Binding-site contacts:
Ligand atom C contacts residue TYR162 of chain 1.B at 3.7 Å (hydrophobic).
Ligand atom CE contacts residue ASN153 of chain 1.B at 3.6 Å.
Ligand atom CE contacts residue SER136 of chain 1.B at 3.2 Å.
Ligand atom N1 contacts residue VAL156 of chain 1.B at 3.7 Å.
Ligand atom CG contacts residue TYR131 of chain 1.B at 3.6 Å (hydrophobic).
Ligand atom NZ contacts residue ASN153 of chain 1.B at 2.8 Å (h-bond).
Ligand atom O contacts residue GLY152 of chain 1.B at 3.5 Å (h-bond).
Ligand atom NZ contacts residue ASP40 of chain 1.A at 3.4 Å (salt-bridge).
Ligand atom CA contacts residue GLY152 of chain 1.B at 3.3 Å.
Ligand atom NZ contacts residue GLY39 of chain 1.A at 3.0 Å (h-bond).
Ligand atom CD contacts residue HIS52 of chain 1.B at 3.7 Å.
Ligand atom CD contacts residue TYR162 of chain 1.B at 3.7 Å (hydrophobic).
Ligand atom N contacts residue TYR162 of chain 1.B at 3.6 Å.
Ligand atom NZ contacts residue ASP76 of chain 1.B at 3.7 Å.
Ligand atom N contacts residue ASP130 of chain 1.B at 2.8 Å (salt-bridge).
Ligand atom C2 contacts residue TYR162 of chain 1.B at 3.7 Å (hydrophobic).
Ligand atom NZ contacts residue PHE41 of chain 1.A at 2.8 Å (h-bond).
Ligand atom CE contacts residue PHE41 of chain 1.A at 3.5 Å (hydrophobic).
Ligand atom CB contacts residue GLY154 of chain 1.B at 3.3 Å.
Ligand atom O contacts residue TYR162 of chain 1.B at 2.8 Å (h-bond).
Ligand atom CB contacts residue ASP130 of chain 1.B at 3.5 Å.
Ligand atom N2 contacts residue ASP130 of chain 1.B at 2.9 Å (salt-bridge).
Ligand atom C contacts residue GLY152 of chain 1.B at 3.5 Å.
Ligand atom O contacts residue GLY154 of chain 1.B at 3.2 Å (h-bond).
Ligand atom CD contacts residue ASN153 of chain 1.B at 3.6 Å.
Ligand atom CD contacts residue GLY154 of chain 1.B at 3.6 Å.
Ligand atom CB contacts residue HIS52 of chain 1.B at 3.6 Å.
Ligand atom CE contacts residue ASP40 of chain 1.A at 3.6 Å.
Ligand atom CB contacts residue ALA133 of chain 1.B at 3.6 Å (hydrophobic).
Ligand atom N contacts residue ALA133 of chain 1.B at 3.6 Å.
Ligand atom CA contacts residue ASP130 of chain 1.B at 3.7 Å.
Ligand atom CD contacts residue TYR131 of chain 1.B at 3.4 Å (hydrophobic).
Ligand atom NZ contacts residue TYR162 of chain 1.B at 3.6 Å (h-bond).
Ligand atom CD contacts residue PHE41 of chain 1.A at 3.6 Å (hydrophobic).
Ligand atom NZ contacts residue GLY152 of chain 1.B at 2.8 Å (h-bond).
Ligand atom NZ contacts residue SER136 of chain 1.B at 3.3 Å (h-bond).
Ligand atom N2 contacts residue TYR162 of chain 1.B at 3.7 Å.
Ligand atom N2 contacts residue GLY160 of chain 1.B at 3.6 Å.
Ligand atom C2 contacts residue ASP130 of chain 1.B at 3.7 Å.
Ligand atom CB contacts residue TYR131 of chain 1.B at 3.3 Å (hydrophobic).

Sequence of chain 1.B:
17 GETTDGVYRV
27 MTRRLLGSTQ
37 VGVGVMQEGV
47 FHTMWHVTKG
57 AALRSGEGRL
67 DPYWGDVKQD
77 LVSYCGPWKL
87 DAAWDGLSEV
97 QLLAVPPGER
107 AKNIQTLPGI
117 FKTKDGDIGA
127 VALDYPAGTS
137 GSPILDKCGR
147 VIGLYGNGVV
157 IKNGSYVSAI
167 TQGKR

The small molecule below binds the protein below.
Small molecule (SMILES): NCCCC[C@@H]1NC(=O)[C@H](CCCCN)NC(=O)[C@@H](Cc2ccccc2)NC(=O)CCNC(=O)CNC(=O)[C@H](N=C(N)N)CCCCNC1=O

Sequence of chain 1.A:
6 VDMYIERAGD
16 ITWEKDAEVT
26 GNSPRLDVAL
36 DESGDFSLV